Binding-site contacts:
Ligand atom C5 contacts residue PRO261 of chain 1.A at 4.2 Å (hydrophobic).
Ligand atom C1 contacts residue PRO261 of chain 1.A at 4.3 Å (hydrophobic).
Ligand atom O5 contacts residue PRO261 of chain 1.A at 3.4 Å.
Ligand atom C8 contacts residue ASN416 of chain 1.A at 3.2 Å.
Ligand atom O7 contacts residue NAG1 of chain 1.CA at 3.2 Å (h-bond).
Ligand atom C2 contacts residue ASN416 of chain 1.A at 2.4 Å.
Ligand atom C7 contacts residue ASN416 of chain 1.A at 3.3 Å.
Ligand atom O6 contacts residue PRO261 of chain 1.A at 3.4 Å.
Ligand atom C7 contacts residue NAG1 of chain 1.CA at 4.3 Å.
Ligand atom C3 contacts residue ASN416 of chain 1.A at 3.8 Å.
Ligand atom C6 contacts residue PRO261 of chain 1.A at 3.8 Å (hydrophobic).
Ligand atom O5 contacts residue ASN416 of chain 1.A at 2.3 Å (h-bond).
Ligand atom C8 contacts residue ASN232 of chain 1.A at 3.4 Å.
Ligand atom O7 contacts residue ASN416 of chain 1.A at 4.2 Å.
Ligand atom N2 contacts residue ASN416 of chain 1.A at 2.9 Å (h-bond).
Ligand atom C7 contacts residue ASN232 of chain 1.A at 3.4 Å.
Ligand atom C4 contacts residue ASN416 of chain 1.A at 4.2 Å.
Ligand atom C8 contacts residue LYS222 of chain 1.A at 4.5 Å.
Ligand atom C5 contacts residue ASN416 of chain 1.A at 3.6 Å.
Ligand atom C1 contacts residue ASN416 of chain 1.A at 1.4 Å.
Ligand atom O7 contacts residue ASN232 of chain 1.A at 2.9 Å (h-bond).

The protein below binds the small molecule below.
Small molecule (SMILES): CC(=O)N[C@H]1[C@H](O[C@H]2[C@H](O)[C@@H](NC(C)=O)CO[C@@H]2CO)O[C@H](CO)[C@@H](O)[C@@H]1O

Sequence of chain 1.A:
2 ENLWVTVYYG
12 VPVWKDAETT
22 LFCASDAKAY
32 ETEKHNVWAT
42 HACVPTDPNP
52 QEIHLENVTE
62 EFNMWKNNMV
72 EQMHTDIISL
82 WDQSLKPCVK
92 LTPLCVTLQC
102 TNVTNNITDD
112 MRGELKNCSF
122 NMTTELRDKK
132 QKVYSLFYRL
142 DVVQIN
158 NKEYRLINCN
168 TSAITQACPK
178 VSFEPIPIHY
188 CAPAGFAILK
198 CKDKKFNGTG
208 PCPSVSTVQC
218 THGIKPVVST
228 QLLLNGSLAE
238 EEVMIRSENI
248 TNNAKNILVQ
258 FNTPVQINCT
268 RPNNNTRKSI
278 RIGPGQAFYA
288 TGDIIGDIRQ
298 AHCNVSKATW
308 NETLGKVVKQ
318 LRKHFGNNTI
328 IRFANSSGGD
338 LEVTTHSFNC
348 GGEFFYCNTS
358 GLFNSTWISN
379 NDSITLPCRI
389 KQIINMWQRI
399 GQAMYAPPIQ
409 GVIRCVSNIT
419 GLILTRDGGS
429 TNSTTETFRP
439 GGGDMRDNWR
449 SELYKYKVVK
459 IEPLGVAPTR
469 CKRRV